Sequence of chain 1.A:
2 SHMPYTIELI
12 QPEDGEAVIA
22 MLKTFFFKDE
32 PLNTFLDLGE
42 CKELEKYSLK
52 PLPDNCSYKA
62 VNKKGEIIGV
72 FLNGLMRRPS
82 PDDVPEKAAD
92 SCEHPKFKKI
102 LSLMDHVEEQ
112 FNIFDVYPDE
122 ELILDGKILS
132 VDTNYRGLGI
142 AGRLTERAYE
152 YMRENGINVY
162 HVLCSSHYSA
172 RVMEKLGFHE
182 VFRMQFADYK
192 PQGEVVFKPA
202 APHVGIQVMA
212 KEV

Binding-site contacts:
Ligand atom N1 contacts residue ARG184 of chain 1.A at 3.5 Å.
Ligand atom C5 contacts residue MET185 of chain 1.A at 3.9 Å (hydrophobic).
Ligand atom C3 contacts residue ILE207 of chain 1.A at 3.7 Å (hydrophobic).
Ligand atom O1 contacts residue HIS168 of chain 1.A at 3.1 Å (h-bond).
Ligand atom C4 contacts residue ARG184 of chain 1.A at 3.9 Å.
Ligand atom C2 contacts residue VAL205 of chain 1.A at 3.5 Å (hydrophobic).
Ligand atom C6 contacts residue GLN186 of chain 1.A at 4.2 Å.
Ligand atom C3 contacts residue VAL205 of chain 1.A at 3.7 Å (hydrophobic).
Ligand atom C4 contacts residue ILE207 of chain 1.A at 3.3 Å (hydrophobic).
Ligand atom N1 contacts residue GLN186 of chain 1.A at 4.3 Å.
Ligand atom C4 contacts residue VAL205 of chain 1.A at 3.8 Å (hydrophobic).
Ligand atom C5 contacts residue GLN186 of chain 1.A at 3.7 Å.
Ligand atom C5 contacts residue ILE207 of chain 1.A at 4.3 Å (hydrophobic).
Ligand atom C10 contacts residue HIS168 of chain 1.A at 3.9 Å.
Ligand atom C9 contacts residue HIS168 of chain 1.A at 4.2 Å.
Ligand atom C1 contacts residue ARG184 of chain 1.A at 4.3 Å.
Ligand atom C1 contacts residue GLN208 of chain 1.A at 4.4 Å.
Ligand atom C5 contacts residue ARG184 of chain 1.A at 3.8 Å.
Ligand atom C3 contacts residue GLN208 of chain 1.A at 3.4 Å.
Ligand atom C8 contacts residue VAL205 of chain 1.A at 4.0 Å (hydrophobic).
Ligand atom C2 contacts residue GLY206 of chain 1.A at 4.5 Å.
Ligand atom C10 contacts residue VAL205 of chain 1.A at 3.9 Å (hydrophobic).
Ligand atom C2 contacts residue HIS168 of chain 1.A at 4.2 Å.
Ligand atom C4 contacts residue GLN186 of chain 1.A at 4.0 Å.
Ligand atom C6 contacts residue VAL205 of chain 1.A at 3.5 Å (hydrophobic).
Ligand atom C4 contacts residue GLN208 of chain 1.A at 4.1 Å.
Ligand atom C6 contacts residue ARG184 of chain 1.A at 3.6 Å.
Ligand atom C7 contacts residue VAL205 of chain 1.A at 4.3 Å (hydrophobic).
Ligand atom C5 contacts residue VAL205 of chain 1.A at 3.7 Å (hydrophobic).
Ligand atom C3 contacts residue GLY206 of chain 1.A at 3.6 Å.
Ligand atom C4 contacts residue MET185 of chain 1.A at 3.6 Å (hydrophobic).
Ligand atom C1 contacts residue VAL205 of chain 1.A at 3.4 Å (hydrophobic).
Ligand atom C2 contacts residue GLN208 of chain 1.A at 3.4 Å.
Ligand atom C4 contacts residue GLY206 of chain 1.A at 3.7 Å.
Ligand atom N1 contacts residue VAL205 of chain 1.A at 4.1 Å.
Ligand atom C7 contacts residue ARG184 of chain 1.A at 4.1 Å.

This small molecule binds to this protein.
Small molecule (SMILES): OCCc1c[nH]c2ccccc12